Sequence of chain 1.D:
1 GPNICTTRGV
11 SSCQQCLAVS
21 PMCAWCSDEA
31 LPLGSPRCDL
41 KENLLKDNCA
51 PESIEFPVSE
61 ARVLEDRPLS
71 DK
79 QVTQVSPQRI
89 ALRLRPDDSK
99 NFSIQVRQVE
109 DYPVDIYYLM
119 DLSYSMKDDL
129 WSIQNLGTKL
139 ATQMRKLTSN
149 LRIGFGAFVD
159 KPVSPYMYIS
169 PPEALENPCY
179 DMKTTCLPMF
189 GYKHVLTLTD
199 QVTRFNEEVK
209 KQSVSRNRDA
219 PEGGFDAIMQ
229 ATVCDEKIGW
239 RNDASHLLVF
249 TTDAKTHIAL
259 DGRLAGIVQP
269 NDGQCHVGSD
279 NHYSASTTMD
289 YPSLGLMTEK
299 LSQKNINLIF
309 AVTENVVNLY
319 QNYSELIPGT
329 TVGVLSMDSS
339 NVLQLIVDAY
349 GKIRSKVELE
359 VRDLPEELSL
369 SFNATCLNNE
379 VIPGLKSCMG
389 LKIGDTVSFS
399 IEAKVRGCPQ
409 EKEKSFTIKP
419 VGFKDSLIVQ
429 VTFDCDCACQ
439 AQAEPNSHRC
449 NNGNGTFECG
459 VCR

Binding-site contacts:
Ligand atom C8 contacts residue ASN99 of chain 1.D at 4.5 Å.
Ligand atom C7 contacts residue GLU400 of chain 1.D at 4.4 Å.
Ligand atom C3 contacts residue ASN371 of chain 1.D at 3.7 Å.
Ligand atom O7 contacts residue ASN371 of chain 1.D at 3.4 Å (h-bond).
Ligand atom C1 contacts residue ASN371 of chain 1.D at 1.4 Å.
Ligand atom C8 contacts residue GLU400 of chain 1.D at 3.5 Å.
Ligand atom C3 contacts residue GLU400 of chain 1.D at 4.4 Å.
Ligand atom C8 contacts residue SER369 of chain 1.D at 4.0 Å.
Ligand atom N2 contacts residue ASN371 of chain 1.D at 2.7 Å (h-bond).
Ligand atom N2 contacts residue GLU400 of chain 1.D at 4.2 Å.
Ligand atom O5 contacts residue PRO381 of chain 1.D at 4.4 Å.
Ligand atom C4 contacts residue ASN371 of chain 1.D at 4.2 Å.
Ligand atom O3 contacts residue GLU400 of chain 1.D at 3.6 Å.
Ligand atom C7 contacts residue ASN371 of chain 1.D at 3.2 Å.
Ligand atom C7 contacts residue SER398 of chain 1.D at 3.5 Å.
Ligand atom C8 contacts residue ILE399 of chain 1.D at 3.5 Å (hydrophobic).
Ligand atom O5 contacts residue ASN371 of chain 1.D at 2.4 Å (h-bond).
Ligand atom O7 contacts residue SER398 of chain 1.D at 2.8 Å (h-bond).
Ligand atom C2 contacts residue ASN371 of chain 1.D at 2.3 Å.
Ligand atom C8 contacts residue SER398 of chain 1.D at 3.4 Å.
Ligand atom C8 contacts residue ASN371 of chain 1.D at 4.3 Å.
Ligand atom C5 contacts residue ASN371 of chain 1.D at 3.6 Å.

This small molecule binds to this protein.
Small molecule (SMILES): CC(=O)N[C@@H]1[C@@H](O)[C@H](O)[C@@H](CO)O[C@H]1O